Sequence of chain 1.C:
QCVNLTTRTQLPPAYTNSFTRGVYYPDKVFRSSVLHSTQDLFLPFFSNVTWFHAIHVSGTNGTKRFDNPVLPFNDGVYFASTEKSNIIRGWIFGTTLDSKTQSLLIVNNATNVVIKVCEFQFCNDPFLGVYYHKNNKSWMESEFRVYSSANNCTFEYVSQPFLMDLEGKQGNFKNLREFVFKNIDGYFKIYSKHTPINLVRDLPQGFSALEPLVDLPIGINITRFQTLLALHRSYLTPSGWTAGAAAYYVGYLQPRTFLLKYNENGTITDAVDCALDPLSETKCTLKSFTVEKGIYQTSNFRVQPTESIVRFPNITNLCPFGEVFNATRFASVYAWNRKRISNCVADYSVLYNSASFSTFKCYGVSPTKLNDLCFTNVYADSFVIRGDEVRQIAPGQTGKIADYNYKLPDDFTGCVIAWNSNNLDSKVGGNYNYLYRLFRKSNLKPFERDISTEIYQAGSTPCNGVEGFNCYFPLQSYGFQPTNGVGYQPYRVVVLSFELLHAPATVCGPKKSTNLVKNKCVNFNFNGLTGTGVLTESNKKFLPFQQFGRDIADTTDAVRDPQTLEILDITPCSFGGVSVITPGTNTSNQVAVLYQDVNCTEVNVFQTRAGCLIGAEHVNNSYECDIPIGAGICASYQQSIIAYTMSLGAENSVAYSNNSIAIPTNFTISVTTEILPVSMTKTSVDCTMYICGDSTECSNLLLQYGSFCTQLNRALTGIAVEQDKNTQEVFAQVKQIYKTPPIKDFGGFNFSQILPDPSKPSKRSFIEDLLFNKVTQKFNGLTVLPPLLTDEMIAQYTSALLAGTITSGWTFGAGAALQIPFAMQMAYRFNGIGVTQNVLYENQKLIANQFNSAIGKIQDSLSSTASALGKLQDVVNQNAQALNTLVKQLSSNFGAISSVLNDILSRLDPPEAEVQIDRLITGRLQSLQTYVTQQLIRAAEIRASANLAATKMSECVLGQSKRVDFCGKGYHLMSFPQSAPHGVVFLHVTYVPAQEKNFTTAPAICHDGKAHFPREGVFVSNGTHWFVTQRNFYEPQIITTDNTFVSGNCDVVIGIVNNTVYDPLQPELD

The small molecule below binds the protein below.
Small molecule (SMILES): CC(=O)N[C@@H]1[C@@H](O)[C@H](O)[C@@H](CO)O[C@H]1O

Binding-site contacts:
Ligand atom C3 contacts residue ASN644 of chain 1.C at 3.8 Å.
Ligand atom N2 contacts residue ASN644 of chain 1.C at 2.9 Å (h-bond).
Ligand atom C4 contacts residue ASN644 of chain 1.C at 4.2 Å.
Ligand atom C1 contacts residue ASN644 of chain 1.C at 1.4 Å.
Ligand atom O5 contacts residue ASN644 of chain 1.C at 2.4 Å (h-bond).
Ligand atom C2 contacts residue ASN644 of chain 1.C at 2.4 Å.
Ligand atom O7 contacts residue ASN644 of chain 1.C at 3.0 Å (h-bond).
Ligand atom C7 contacts residue ASN644 of chain 1.C at 3.1 Å.
Ligand atom C5 contacts residue ASN644 of chain 1.C at 3.7 Å.
Ligand atom C8 contacts residue ASN644 of chain 1.C at 4.4 Å.